Sequence of chain 1.A:
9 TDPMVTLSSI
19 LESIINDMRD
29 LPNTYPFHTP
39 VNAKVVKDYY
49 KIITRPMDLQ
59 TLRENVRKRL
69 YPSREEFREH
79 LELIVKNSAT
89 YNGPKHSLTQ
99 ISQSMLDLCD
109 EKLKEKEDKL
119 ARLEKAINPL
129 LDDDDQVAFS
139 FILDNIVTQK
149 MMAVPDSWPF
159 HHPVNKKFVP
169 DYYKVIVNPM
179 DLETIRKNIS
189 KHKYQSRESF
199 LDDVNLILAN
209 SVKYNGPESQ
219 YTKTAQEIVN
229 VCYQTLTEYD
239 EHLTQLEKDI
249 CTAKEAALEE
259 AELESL

A protein and the small-molecule ligand that binds it are described below.
Small molecule (SMILES): C=CCCn1cc(-c2cc(C(=O)N3CCOCC3)cc3c2ncn3C)c2cc[nH]c2c1=O

Binding-site contacts:
Ligand atom N20 contacts residue ASN213 of chain 1.A at 2.8 Å (h-bond).
Ligand atom C16 contacts residue TYR219 of chain 1.A at 3.6 Å (hydrophobic).
Ligand atom C14 contacts residue TYR219 of chain 1.A at 3.9 Å (hydrophobic).
Ligand atom C3 contacts residue TYR219 of chain 1.A at 3.6 Å (hydrophobic).
Ligand atom C23 contacts residue VAL162 of chain 1.A at 3.4 Å (hydrophobic).
Ligand atom C26 contacts residue PHE166 of chain 1.A at 3.7 Å (hydrophobic).
Ligand atom C19 contacts residue ASN213 of chain 1.A at 3.7 Å.
Ligand atom C23 contacts residue PRO157 of chain 1.A at 3.9 Å (hydrophobic).
Ligand atom C25 contacts residue ASP179 of chain 1.A at 3.9 Å.
Ligand atom C18 contacts residue TYR219 of chain 1.A at 3.1 Å (hydrophobic).
Ligand atom O15 contacts residue ASN213 of chain 1.A at 2.8 Å (h-bond).
Ligand atom C26 contacts residue ASN163 of chain 1.A at 3.9 Å.
Ligand atom C30 contacts residue HIS160 of chain 1.A at 3.4 Å.
Ligand atom O27 contacts residue VAL162 of chain 1.A at 3.6 Å.
Ligand atom C16 contacts residue ASN213 of chain 1.A at 3.8 Å.
Ligand atom C30 contacts residue PRO161 of chain 1.A at 3.4 Å (hydrophobic).
Ligand atom C24 contacts residue PHE158 of chain 1.A at 3.6 Å (hydrophobic).
Ligand atom C12 contacts residue PRO157 of chain 1.A at 3.5 Å (hydrophobic).
Ligand atom C7 contacts residue PHE166 of chain 1.A at 3.9 Å (hydrophobic).
Ligand atom N2 contacts residue TRP156 of chain 1.A at 3.8 Å.
Ligand atom C22 contacts residue PHE158 of chain 1.A at 3.5 Å (hydrophobic).
Ligand atom C23 contacts residue TYR170 of chain 1.A at 3.5 Å (hydrophobic).
Ligand atom C3 contacts residue TRP156 of chain 1.A at 3.8 Å (hydrophobic).
Ligand atom C18 contacts residue VAL167 of chain 1.A at 3.9 Å (hydrophobic).
Ligand atom O27 contacts residue ASN163 of chain 1.A at 2.8 Å (h-bond).
Ligand atom C29 contacts residue PRO161 of chain 1.A at 3.9 Å (hydrophobic).
Ligand atom O31 contacts residue HIS160 of chain 1.A at 3.4 Å.
Ligand atom O27 contacts residue PHE166 of chain 1.A at 3.7 Å.
Ligand atom N20 contacts residue TYR212 of chain 1.A at 3.9 Å.
Ligand atom C25 contacts residue MET178 of chain 1.A at 3.0 Å (hydrophobic).
Ligand atom C22 contacts residue PRO157 of chain 1.A at 3.5 Å (hydrophobic).
Ligand atom N20 contacts residue TYR219 of chain 1.A at 3.3 Å.
Ligand atom C9 contacts residue VAL167 of chain 1.A at 4.0 Å (hydrophobic).
Ligand atom C6 contacts residue TRP156 of chain 1.A at 4.0 Å (hydrophobic).
Ligand atom N4 contacts residue TYR219 of chain 1.A at 2.9 Å (h-bond).
Ligand atom C14 contacts residue ASN213 of chain 1.A at 3.8 Å.
Ligand atom C19 contacts residue TYR219 of chain 1.A at 3.4 Å (hydrophobic).
Ligand atom C24 contacts residue PRO157 of chain 1.A at 3.4 Å (hydrophobic).
Ligand atom C10 contacts residue VAL167 of chain 1.A at 4.0 Å (hydrophobic).
Ligand atom C17 contacts residue TYR219 of chain 1.A at 3.5 Å (hydrophobic).